Sequence of chain 2.A:
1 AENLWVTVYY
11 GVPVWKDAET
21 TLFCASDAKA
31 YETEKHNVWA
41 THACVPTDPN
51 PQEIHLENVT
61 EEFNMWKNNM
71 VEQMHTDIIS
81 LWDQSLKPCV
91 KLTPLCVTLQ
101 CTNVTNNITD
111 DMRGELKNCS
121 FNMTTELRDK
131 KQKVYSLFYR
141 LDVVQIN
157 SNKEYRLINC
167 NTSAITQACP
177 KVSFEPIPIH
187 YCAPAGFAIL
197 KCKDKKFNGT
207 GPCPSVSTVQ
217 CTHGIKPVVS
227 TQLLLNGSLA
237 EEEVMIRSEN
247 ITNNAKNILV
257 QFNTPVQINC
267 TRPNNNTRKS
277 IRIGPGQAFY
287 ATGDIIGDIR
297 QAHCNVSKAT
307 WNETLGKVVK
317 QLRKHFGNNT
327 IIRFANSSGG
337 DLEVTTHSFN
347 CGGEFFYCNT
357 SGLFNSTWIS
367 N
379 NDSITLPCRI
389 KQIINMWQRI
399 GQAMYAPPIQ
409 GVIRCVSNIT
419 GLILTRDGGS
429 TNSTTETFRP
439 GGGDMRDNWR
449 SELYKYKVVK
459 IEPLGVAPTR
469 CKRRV

The small molecule below binds the protein below.
Small molecule (SMILES): CC(=O)N[C@H]1[C@H](O[C@H]2[C@H](O)[C@@H](NC(C)=O)CO[C@@H]2CO)O[C@H](CO)[C@@H](O[C@@H]2O[C@H](CO)[C@@H](O)[C@H](O)[C@@H]2O)[C@@H]1O

Binding-site contacts:
Ligand atom C7 contacts residue ASN416 of chain 2.A at 3.4 Å.
Ligand atom O5 contacts residue PRO261 of chain 2.A at 3.7 Å.
Ligand atom C3 contacts residue ASN416 of chain 2.A at 3.8 Å.
Ligand atom C6 contacts residue LEU235 of chain 2.A at 4.3 Å (hydrophobic).
Ligand atom O6 contacts residue PRO261 of chain 2.A at 3.4 Å.
Ligand atom C8 contacts residue ASN232 of chain 2.A at 4.0 Å.
Ligand atom O7 contacts residue NAG1 of chain 2.J at 3.4 Å (h-bond).
Ligand atom C5 contacts residue PRO261 of chain 2.A at 4.2 Å (hydrophobic).
Ligand atom C1 contacts residue ASN416 of chain 2.A at 1.4 Å.
Ligand atom O7 contacts residue ASN416 of chain 2.A at 4.3 Å.
Ligand atom C2 contacts residue ASN416 of chain 2.A at 2.4 Å.
Ligand atom O7 contacts residue ASN232 of chain 2.A at 3.3 Å (h-bond).
Ligand atom C5 contacts residue ASN416 of chain 2.A at 3.7 Å.
Ligand atom N2 contacts residue ASN416 of chain 2.A at 2.9 Å (h-bond).
Ligand atom C6 contacts residue PRO261 of chain 2.A at 3.7 Å (hydrophobic).
Ligand atom C8 contacts residue ASN416 of chain 2.A at 3.5 Å.
Ligand atom O5 contacts residue ASN416 of chain 2.A at 2.4 Å (h-bond).
Ligand atom C4 contacts residue ASN416 of chain 2.A at 4.2 Å.
Ligand atom C7 contacts residue ASN232 of chain 2.A at 3.7 Å.